Binding-site contacts:
Ligand atom C2 contacts residue ASN324 of chain 1.G at 2.4 Å.
Ligand atom O7 contacts residue ASN324 of chain 1.G at 3.5 Å (h-bond).
Ligand atom C7 contacts residue ASN324 of chain 1.G at 3.4 Å.
Ligand atom C5 contacts residue ASN324 of chain 1.G at 3.7 Å.
Ligand atom C3 contacts residue ASN324 of chain 1.G at 3.7 Å.
Ligand atom C8 contacts residue ASN324 of chain 1.G at 4.4 Å.
Ligand atom O5 contacts residue ASN324 of chain 1.G at 2.5 Å (h-bond).
Ligand atom C4 contacts residue ASN324 of chain 1.G at 4.2 Å.
Ligand atom N2 contacts residue ASN324 of chain 1.G at 2.7 Å (h-bond).
Ligand atom C1 contacts residue ASN324 of chain 1.G at 1.4 Å.

The small molecule below binds the protein below.
Small molecule (SMILES): CC(=O)N[C@@H]1[C@@H](O)[C@H](O)[C@@H](CO)O[C@H]1O

Sequence of chain 1.G:
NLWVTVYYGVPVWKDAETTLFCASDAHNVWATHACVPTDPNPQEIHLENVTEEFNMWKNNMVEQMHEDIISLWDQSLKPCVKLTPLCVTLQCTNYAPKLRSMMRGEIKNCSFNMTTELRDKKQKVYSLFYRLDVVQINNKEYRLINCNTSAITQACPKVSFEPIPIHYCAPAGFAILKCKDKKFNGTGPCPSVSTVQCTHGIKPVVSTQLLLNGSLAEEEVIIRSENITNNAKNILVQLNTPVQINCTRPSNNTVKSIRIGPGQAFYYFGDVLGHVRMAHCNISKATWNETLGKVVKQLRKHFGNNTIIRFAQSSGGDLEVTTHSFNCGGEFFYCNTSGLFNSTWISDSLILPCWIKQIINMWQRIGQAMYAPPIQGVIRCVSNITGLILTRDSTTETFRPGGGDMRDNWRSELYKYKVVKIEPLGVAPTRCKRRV